Sequence of chain 1.A:
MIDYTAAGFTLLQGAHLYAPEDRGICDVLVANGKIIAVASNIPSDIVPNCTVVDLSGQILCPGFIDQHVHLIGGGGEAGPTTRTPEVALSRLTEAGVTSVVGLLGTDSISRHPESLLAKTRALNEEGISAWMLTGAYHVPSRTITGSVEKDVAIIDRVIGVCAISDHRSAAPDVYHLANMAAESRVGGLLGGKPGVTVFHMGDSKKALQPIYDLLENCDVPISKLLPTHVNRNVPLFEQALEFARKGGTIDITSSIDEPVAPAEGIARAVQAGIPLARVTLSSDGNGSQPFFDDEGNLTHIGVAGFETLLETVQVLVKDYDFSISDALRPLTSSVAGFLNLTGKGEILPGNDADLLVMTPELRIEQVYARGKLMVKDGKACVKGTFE

This protein binds this small molecule.
Small molecule (SMILES): CC(C)C[C@H](C[P](=O)(O)[C@@H](N)CC(=O)O)C(=O)O

Binding-site contacts:
Ligand atom O2P contacts residue HIS201 of chain 1.A at 3.0 Å.
Ligand atom O1P contacts residue HIS230 of chain 1.A at 3.6 Å.
Ligand atom P contacts residue ZN1 of chain 1.D at 3.3 Å.
Ligand atom O1 contacts residue GLY105 of chain 1.A at 3.2 Å.
Ligand atom C18 contacts residue ILE257 of chain 1.A at 3.4 Å (hydrophobic).
Ligand atom O2 contacts residue GLY74 of chain 1.A at 3.5 Å.
Ligand atom C17 contacts residue PHE292 of chain 1.A at 3.7 Å (hydrophobic).
Ligand atom P contacts residue ASP285 of chain 1.A at 3.7 Å.
Ligand atom P contacts residue KCX162 of chain 1.A at 3.6 Å.
Ligand atom C7 contacts residue ARG169 of chain 1.A at 3.4 Å.
Ligand atom C1 contacts residue TYR137 of chain 1.A at 3.5 Å (hydrophobic).
Ligand atom O3 contacts residue PRO291 of chain 1.A at 3.7 Å.
Ligand atom N contacts residue SER289 of chain 1.A at 2.7 Å (h-bond).
Ligand atom O4 contacts residue HIS201 of chain 1.A at 3.3 Å.
Ligand atom P contacts residue TYR137 of chain 1.A at 3.5 Å.
Ligand atom O1P contacts residue ASP285 of chain 1.A at 2.8 Å (salt-bridge).
Ligand atom O2P contacts residue ZN1 of chain 1.D at 2.0 Å.
Ligand atom O2 contacts residue GLY75 of chain 1.A at 2.6 Å (h-bond).
Ligand atom O2P contacts residue TYR137 of chain 1.A at 2.4 Å (h-bond).
Ligand atom C16 contacts residue ARG233 of chain 1.A at 3.6 Å.
Ligand atom P contacts residue ZN1 of chain 1.C at 3.5 Å.
Ligand atom C5 contacts residue SER289 of chain 1.A at 3.8 Å.
Ligand atom C8 contacts residue SER289 of chain 1.A at 3.4 Å.
Ligand atom C2 contacts residue HIS70 of chain 1.A at 3.3 Å.
Ligand atom C3 contacts residue GLY75 of chain 1.A at 3.6 Å.
Ligand atom O2P contacts residue KCX162 of chain 1.A at 3.5 Å (h-bond).
Ligand atom O3 contacts residue TYR137 of chain 1.A at 3.7 Å.
Ligand atom O1P contacts residue ZN1 of chain 1.D at 3.4 Å.
Ligand atom O1P contacts residue KCX162 of chain 1.A at 3.0 Å (h-bond).
Ligand atom O2 contacts residue SER289 of chain 1.A at 3.4 Å (h-bond).
Ligand atom O2P contacts residue HIS230 of chain 1.A at 3.5 Å (h-bond).
Ligand atom O4 contacts residue ARG233 of chain 1.A at 3.0 Å (salt-bridge).
Ligand atom O1 contacts residue THR106 of chain 1.A at 2.8 Å (h-bond).
Ligand atom O1P contacts residue ZN1 of chain 1.C at 2.2 Å.
Ligand atom O1P contacts residue HIS70 of chain 1.A at 3.4 Å (h-bond).
Ligand atom C8 contacts residue ASP285 of chain 1.A at 3.1 Å.
Ligand atom C2 contacts residue KCX162 of chain 1.A at 3.1 Å.
Ligand atom O4 contacts residue ARG169 of chain 1.A at 3.2 Å (salt-bridge).
Ligand atom C18 contacts residue ARG233 of chain 1.A at 3.7 Å.
Ligand atom O3 contacts residue ARG169 of chain 1.A at 2.9 Å (salt-bridge).